Sequence of chain 1.A:
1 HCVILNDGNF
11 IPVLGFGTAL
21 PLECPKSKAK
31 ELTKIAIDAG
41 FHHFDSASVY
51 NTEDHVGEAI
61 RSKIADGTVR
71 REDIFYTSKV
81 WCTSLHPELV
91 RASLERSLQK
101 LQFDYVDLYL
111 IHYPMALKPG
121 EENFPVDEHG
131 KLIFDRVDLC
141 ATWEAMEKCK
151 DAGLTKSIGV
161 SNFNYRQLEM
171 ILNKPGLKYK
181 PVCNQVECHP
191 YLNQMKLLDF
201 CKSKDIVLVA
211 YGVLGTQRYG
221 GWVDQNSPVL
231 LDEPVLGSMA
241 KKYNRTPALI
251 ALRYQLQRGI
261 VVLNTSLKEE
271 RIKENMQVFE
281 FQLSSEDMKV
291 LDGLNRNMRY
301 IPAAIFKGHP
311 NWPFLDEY

Binding-site contacts:
Ligand atom C13 contacts residue NAP1 of chain 1.C at 4.4 Å.
Ligand atom C15 contacts residue TYR113 of chain 1.A at 4.3 Å (hydrophobic).
Ligand atom C16 contacts residue NAP1 of chain 1.C at 4.3 Å.
Ligand atom C9 contacts residue PHE124 of chain 1.A at 3.6 Å (hydrophobic).
Ligand atom C16 contacts residue HIS112 of chain 1.A at 3.7 Å.
Ligand atom C11 contacts residue TYR219 of chain 1.A at 3.7 Å (hydrophobic).
Ligand atom C17 contacts residue NAP1 of chain 1.C at 3.5 Å.
Ligand atom C12 contacts residue TYR219 of chain 1.A at 4.4 Å (hydrophobic).
Ligand atom C2 contacts residue LYS26 of chain 1.A at 4.3 Å.
Ligand atom O17 contacts residue HIS112 of chain 1.A at 3.0 Å (h-bond).
Ligand atom C3 contacts residue LEU22 of chain 1.A at 4.0 Å (hydrophobic).
Ligand atom C16 contacts residue TYR113 of chain 1.A at 3.6 Å (hydrophobic).
Ligand atom O3 contacts residue LEU22 of chain 1.A at 3.6 Å.
Ligand atom C17 contacts residue TYR113 of chain 1.A at 4.4 Å (hydrophobic).
Ligand atom C16 contacts residue TRP81 of chain 1.A at 4.2 Å (hydrophobic).
Ligand atom C10 contacts residue TRP222 of chain 1.A at 4.1 Å (hydrophobic).
Ligand atom C10 contacts residue PHE124 of chain 1.A at 4.0 Å (hydrophobic).
Ligand atom C8 contacts residue TRP222 of chain 1.A at 4.0 Å (hydrophobic).
Ligand atom O3 contacts residue LYS26 of chain 1.A at 2.9 Å (salt-bridge).
Ligand atom C2 contacts residue LEU20 of chain 1.A at 3.2 Å (hydrophobic).
Ligand atom C9 contacts residue VAL49 of chain 1.A at 4.2 Å (hydrophobic).
Ligand atom O17 contacts residue NAP1 of chain 1.C at 3.3 Å.
Ligand atom C12 contacts residue NAP1 of chain 1.C at 4.3 Å.
Ligand atom C9 contacts residue TRP222 of chain 1.A at 4.0 Å (hydrophobic).
Ligand atom C17 contacts residue TYR50 of chain 1.A at 4.4 Å (hydrophobic).
Ligand atom C16 contacts residue TRP222 of chain 1.A at 4.3 Å (hydrophobic).
Ligand atom C15 contacts residue TRP81 of chain 1.A at 4.1 Å (hydrophobic).
Ligand atom C12 contacts residue TYR50 of chain 1.A at 3.8 Å (hydrophobic).
Ligand atom C1 contacts residue LEU20 of chain 1.A at 3.2 Å (hydrophobic).
Ligand atom C14 contacts residue TRP222 of chain 1.A at 4.4 Å (hydrophobic).
Ligand atom C17 contacts residue HIS112 of chain 1.A at 3.9 Å.
Ligand atom C18 contacts residue TYR219 of chain 1.A at 4.3 Å (hydrophobic).
Ligand atom C19 contacts residue TRP222 of chain 1.A at 4.1 Å (hydrophobic).
Ligand atom C15 contacts residue TRP222 of chain 1.A at 3.5 Å (hydrophobic).
Ligand atom C2 contacts residue LEU22 of chain 1.A at 3.9 Å (hydrophobic).
Ligand atom C18 contacts residue TRP222 of chain 1.A at 3.8 Å (hydrophobic).
Ligand atom C2 contacts residue PRO21 of chain 1.A at 4.2 Å (hydrophobic).
Ligand atom C3 contacts residue LYS26 of chain 1.A at 3.9 Å.
Ligand atom O17 contacts residue TYR50 of chain 1.A at 3.2 Å.
Ligand atom C19 contacts residue TYR219 of chain 1.A at 4.0 Å (hydrophobic).

This small molecule binds to this protein.
Small molecule (SMILES): C[C@]12CC[C@H]3[C@@H](CCC4=CC(=O)CC[C@@]43C)[C@@H]1CC[C@H]2O